Sequence of chain 1.A:
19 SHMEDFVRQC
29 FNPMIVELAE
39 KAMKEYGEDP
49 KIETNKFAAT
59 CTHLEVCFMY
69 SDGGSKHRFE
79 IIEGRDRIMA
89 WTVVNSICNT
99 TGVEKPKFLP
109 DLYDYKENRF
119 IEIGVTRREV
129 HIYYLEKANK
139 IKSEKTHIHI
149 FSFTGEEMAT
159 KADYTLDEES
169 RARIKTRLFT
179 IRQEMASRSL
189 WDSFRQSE

Binding-site contacts:
Ligand atom C20 contacts residue ILE121 of chain 1.A at 3.9 Å (hydrophobic).
Ligand atom O19 contacts residue MN1 of chain 1.D at 2.6 Å.
Ligand atom C20 contacts residue LYS135 of chain 1.A at 3.8 Å.
Ligand atom O19 contacts residue GLU120 of chain 1.A at 2.4 Å (salt-bridge).
Ligand atom C20 contacts residue HIS61 of chain 1.A at 3.4 Å.
Ligand atom C18 contacts residue MN1 of chain 1.E at 2.7 Å.
Ligand atom C37 contacts residue TYR44 of chain 1.A at 3.6 Å (hydrophobic).
Ligand atom N33 contacts residue TYR44 of chain 1.A at 3.9 Å.
Ligand atom O21 contacts residue HIS61 of chain 1.A at 2.8 Å (h-bond).
Ligand atom N25 contacts residue MN1 of chain 1.D at 3.7 Å.
Ligand atom C29 contacts residue TYR44 of chain 1.A at 3.6 Å (hydrophobic).
Ligand atom C27 contacts residue TYR44 of chain 1.A at 3.5 Å (hydrophobic).
Ligand atom C31 contacts residue TYR44 of chain 1.A at 3.7 Å (hydrophobic).
Ligand atom O19 contacts residue MN1 of chain 1.E at 1.9 Å.
Ligand atom C20 contacts residue MN1 of chain 1.E at 2.8 Å.
Ligand atom O21 contacts residue MN1 of chain 1.E at 2.2 Å.
Ligand atom C18 contacts residue HIS61 of chain 1.A at 3.6 Å.
Ligand atom C32 contacts residue GLU46 of chain 1.A at 3.3 Å.
Ligand atom C18 contacts residue MN1 of chain 1.D at 3.4 Å.
Ligand atom O21 contacts residue ILE121 of chain 1.A at 2.8 Å (h-bond).
Ligand atom C18 contacts residue GLU120 of chain 1.A at 3.1 Å.
Ligand atom O24 contacts residue ASP109 of chain 1.A at 3.6 Å (salt-bridge).
Ligand atom C17 contacts residue MN1 of chain 1.D at 3.5 Å.
Ligand atom N28 contacts residue TYR44 of chain 1.A at 3.5 Å.
Ligand atom O21 contacts residue LYS135 of chain 1.A at 3.5 Å (salt-bridge).
Ligand atom N34 contacts residue GLU46 of chain 1.A at 3.0 Å (salt-bridge).
Ligand atom O24 contacts residue LEU107 of chain 1.A at 3.6 Å (h-bond).
Ligand atom N33 contacts residue GLU46 of chain 1.A at 2.4 Å (salt-bridge).
Ligand atom O24 contacts residue GLU81 of chain 1.A at 3.6 Å (salt-bridge).
Ligand atom N36 contacts residue TYR44 of chain 1.A at 3.8 Å.
Ligand atom C23 contacts residue GLU81 of chain 1.A at 3.9 Å.
Ligand atom O21 contacts residue GLU120 of chain 1.A at 3.0 Å (salt-bridge).
Ligand atom C20 contacts residue GLU120 of chain 1.A at 3.4 Å.
Ligand atom C23 contacts residue MN1 of chain 1.D at 2.8 Å.
Ligand atom O19 contacts residue HIS61 of chain 1.A at 3.3 Å (h-bond).
Ligand atom C30 contacts residue TYR44 of chain 1.A at 3.7 Å (hydrophobic).
Ligand atom O24 contacts residue MN1 of chain 1.D at 1.9 Å.
Ligand atom O19 contacts residue ASP109 of chain 1.A at 2.9 Å (salt-bridge).
Ligand atom C32 contacts residue TYR44 of chain 1.A at 3.9 Å (hydrophobic).
Ligand atom N22 contacts residue TYR131 of chain 1.A at 3.6 Å.

The protein below binds the small molecule below.
Small molecule (SMILES): CC(C)(NC(=O)OCc1ccccc1)c1nc(=O)c(O)c(C(=O)NCCn2ccc3c(N)ncnc32)[nH]1